Sequence of chain 1.A:
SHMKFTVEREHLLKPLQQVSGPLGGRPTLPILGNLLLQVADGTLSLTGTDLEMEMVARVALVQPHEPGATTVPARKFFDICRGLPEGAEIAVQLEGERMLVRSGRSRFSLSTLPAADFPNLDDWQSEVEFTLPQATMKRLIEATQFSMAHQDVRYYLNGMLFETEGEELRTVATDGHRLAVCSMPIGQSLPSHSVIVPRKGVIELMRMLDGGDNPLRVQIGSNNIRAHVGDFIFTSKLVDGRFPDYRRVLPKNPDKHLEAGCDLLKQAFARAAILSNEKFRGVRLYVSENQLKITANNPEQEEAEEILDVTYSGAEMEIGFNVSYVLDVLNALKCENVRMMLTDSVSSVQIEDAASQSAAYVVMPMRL

Binding-site contacts:
Ligand atom CG contacts residue HIS195 of chain 1.A at 3.7 Å.
Ligand atom CE2 contacts residue THR192 of chain 1.A at 3.6 Å.
Ligand atom CZ contacts residue PRO262 of chain 1.A at 3.6 Å (hydrophobic).
Ligand atom CD1 contacts residue PRO383 of chain 1.A at 3.7 Å (hydrophobic).
Ligand atom C5 contacts residue ARG385 of chain 1.A at 3.6 Å.
Ligand atom OXT contacts residue MET384 of chain 1.A at 3.4 Å.
Ligand atom CD1 contacts residue THR192 of chain 1.A at 3.8 Å.
Ligand atom CG contacts residue GLY194 of chain 1.A at 3.6 Å.
Ligand atom OE1 contacts residue MET384 of chain 1.A at 3.4 Å.
Ligand atom O contacts residue MET382 of chain 1.A at 3.8 Å.
Ligand atom CD1 contacts residue LEU197 of chain 1.A at 3.8 Å (hydrophobic).
Ligand atom C contacts residue ARG385 of chain 1.A at 3.7 Å.
Ligand atom CD1 contacts residue HIS195 of chain 1.A at 3.7 Å.
Ligand atom CZ contacts residue GLY194 of chain 1.A at 3.6 Å.
Ligand atom NE2 contacts residue MET382 of chain 1.A at 3.0 Å (h-bond).
Ligand atom O contacts residue MET382 of chain 1.A at 3.5 Å.
Ligand atom CB contacts residue PRO383 of chain 1.A at 3.4 Å (hydrophobic).
Ligand atom CZ contacts residue ARG385 of chain 1.A at 3.6 Å.
Ligand atom CA contacts residue GLY194 of chain 1.A at 3.7 Å.
Ligand atom C1 contacts residue ARG385 of chain 1.A at 3.7 Å.
Ligand atom C8 contacts residue ARG385 of chain 1.A at 3.5 Å.
Ligand atom O7 contacts residue ARG385 of chain 1.A at 3.5 Å (salt-bridge).
Ligand atom N contacts residue PRO383 of chain 1.A at 3.1 Å (h-bond).
Ligand atom OXT contacts residue ARG385 of chain 1.A at 2.9 Å (salt-bridge).
Ligand atom C contacts residue GLY194 of chain 1.A at 3.6 Å.
Ligand atom C6 contacts residue ARG385 of chain 1.A at 3.6 Å.
Ligand atom N contacts residue GLY194 of chain 1.A at 2.8 Å (h-bond).
Ligand atom NE2 contacts residue PRO383 of chain 1.A at 3.3 Å (h-bond).
Ligand atom CD2 contacts residue MET382 of chain 1.A at 3.7 Å (hydrophobic).
Ligand atom OD1 contacts residue HIS195 of chain 1.A at 3.1 Å (h-bond).
Ligand atom CA contacts residue GLY194 of chain 1.A at 3.5 Å.
Ligand atom CD2 contacts residue VAL380 of chain 1.A at 3.7 Å (hydrophobic).
Ligand atom O contacts residue HIS195 of chain 1.A at 3.4 Å.
Ligand atom C4 contacts residue ARG385 of chain 1.A at 3.7 Å.
Ligand atom CB contacts residue GLY194 of chain 1.A at 3.4 Å.
Ligand atom CB contacts residue MET382 of chain 1.A at 3.4 Å (hydrophobic).
Ligand atom CG contacts residue HIS195 of chain 1.A at 3.4 Å.
Ligand atom C contacts residue MET382 of chain 1.A at 3.5 Å (hydrophobic).
Ligand atom OE1 contacts residue TYR343 of chain 1.A at 3.7 Å.
Ligand atom CD1 contacts residue ARG196 of chain 1.A at 3.6 Å.

This protein binds this small molecule.
Small molecule (SMILES): COc1ccc(NC(=O)N[C@@H](CCC(N)=O)C(=O)N[C@@H](CC2CCCCC2)C(=O)N[C@@H](CC(=O)O)C(=O)N[C@@H](CC(C)C)C(=O)N[C@@H](Cc2ccccc2)C(=O)O)cc1